The protein below binds the small molecule below.
Small molecule (SMILES): CC(=O)N[C@@H]1[C@@H](O)[C@H](O)[C@@H](CO)O[C@H]1O

Binding-site contacts:
Ligand atom O5 contacts residue ASN148 of chain 1.D at 2.3 Å (h-bond).
Ligand atom C6 contacts residue THR150 of chain 1.D at 4.5 Å.
Ligand atom C7 contacts residue ASN148 of chain 1.D at 3.4 Å.
Ligand atom C5 contacts residue ASN148 of chain 1.D at 3.6 Å.
Ligand atom O7 contacts residue ASN148 of chain 1.D at 3.6 Å (h-bond).
Ligand atom C2 contacts residue ASN148 of chain 1.D at 2.4 Å.
Ligand atom C5 contacts residue ALA210 of chain 1.D at 4.5 Å (hydrophobic).
Ligand atom C8 contacts residue VAL212 of chain 1.D at 4.3 Å (hydrophobic).
Ligand atom C3 contacts residue ASN148 of chain 1.D at 3.8 Å.
Ligand atom N2 contacts residue ASN148 of chain 1.D at 2.9 Å (h-bond).
Ligand atom C4 contacts residue ASN148 of chain 1.D at 4.2 Å.
Ligand atom C1 contacts residue ASN148 of chain 1.D at 1.4 Å.
Ligand atom C1 contacts residue ALA210 of chain 1.D at 4.4 Å (hydrophobic).
Ligand atom N2 contacts residue VAL212 of chain 1.D at 4.3 Å.

Sequence of chain 1.D:
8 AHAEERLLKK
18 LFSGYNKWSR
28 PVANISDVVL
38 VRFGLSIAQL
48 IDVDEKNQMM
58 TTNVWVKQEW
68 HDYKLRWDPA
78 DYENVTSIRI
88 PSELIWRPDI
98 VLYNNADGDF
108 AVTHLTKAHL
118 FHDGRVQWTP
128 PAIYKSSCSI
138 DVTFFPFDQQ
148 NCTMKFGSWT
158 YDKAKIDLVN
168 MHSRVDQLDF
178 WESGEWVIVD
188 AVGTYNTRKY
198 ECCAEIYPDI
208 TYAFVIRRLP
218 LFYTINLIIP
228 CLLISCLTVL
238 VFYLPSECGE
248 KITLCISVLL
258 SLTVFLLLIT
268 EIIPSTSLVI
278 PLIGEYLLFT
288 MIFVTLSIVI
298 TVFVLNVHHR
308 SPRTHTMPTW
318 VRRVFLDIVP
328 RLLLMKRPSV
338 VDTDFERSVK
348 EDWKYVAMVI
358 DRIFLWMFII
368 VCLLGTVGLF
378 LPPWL